This small molecule binds to this protein.
Small molecule (SMILES): COc1ccc(C[C@H](NC(=O)[C@H](C)NC(=O)CN2CCOCC2)C(=O)N[C@@H](CC2CCCCC2)C(=O)[C@H](C)CO)cc1

Sequence of chain 1.L:
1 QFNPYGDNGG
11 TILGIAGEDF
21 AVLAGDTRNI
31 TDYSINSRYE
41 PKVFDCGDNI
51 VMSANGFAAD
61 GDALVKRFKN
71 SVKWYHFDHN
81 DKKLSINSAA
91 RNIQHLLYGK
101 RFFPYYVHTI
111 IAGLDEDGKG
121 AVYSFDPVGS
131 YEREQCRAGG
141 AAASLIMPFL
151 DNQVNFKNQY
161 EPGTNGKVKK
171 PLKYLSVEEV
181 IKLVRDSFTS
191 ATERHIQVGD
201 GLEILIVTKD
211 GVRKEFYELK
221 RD

Binding-site contacts:
Ligand atom O40 contacts residue THR1 of chain 1.K at 3.6 Å.
Ligand atom C12 contacts residue THR21 of chain 1.K at 3.7 Å.
Ligand atom O27 contacts residue THR21 of chain 1.K at 2.9 Å (h-bond).
Ligand atom C43 contacts residue ALA49 of chain 1.K at 3.6 Å (hydrophobic).
Ligand atom C30 contacts residue GLY47 of chain 1.K at 3.7 Å.
Ligand atom C4 contacts residue ASP126 of chain 1.L at 3.7 Å.
Ligand atom N28 contacts residue GLY47 of chain 1.K at 2.7 Å (h-bond).
Ligand atom C43 contacts residue VAL31 of chain 1.K at 3.5 Å (hydrophobic).
Ligand atom C19 contacts residue GLY48 of chain 1.K at 3.5 Å.
Ligand atom C38 contacts residue TYR170 of chain 1.K at 3.2 Å (hydrophobic).
Ligand atom N1 contacts residue ASP126 of chain 1.L at 3.0 Å (salt-bridge).
Ligand atom O32 contacts residue MES1 of chain 1.IA at 2.9 Å (h-bond).
Ligand atom C20 contacts residue GLY48 of chain 1.K at 3.8 Å.
Ligand atom O32 contacts residue THR1 of chain 1.K at 2.3 Å (h-bond).
Ligand atom N15 contacts residue THR21 of chain 1.K at 2.9 Å (h-bond).
Ligand atom C37 contacts residue TYR170 of chain 1.K at 3.5 Å (hydrophobic).
Ligand atom C31 contacts residue THR1 of chain 1.K at 1.4 Å.
Ligand atom O40 contacts residue THR21 of chain 1.K at 3.4 Å (h-bond).
Ligand atom O27 contacts residue ALA20 of chain 1.K at 3.4 Å.
Ligand atom N28 contacts residue THR1 of chain 1.K at 3.7 Å.
Ligand atom C39 contacts residue THR1 of chain 1.K at 2.4 Å.
Ligand atom C16 contacts residue GLY47 of chain 1.K at 3.3 Å.
Ligand atom C23 contacts residue SER96 of chain 1.K at 3.7 Å.
Ligand atom C38 contacts residue THR1 of chain 1.K at 2.6 Å.
Ligand atom C19 contacts residue GLY47 of chain 1.K at 3.5 Å.
Ligand atom O40 contacts residue MES1 of chain 1.IA at 3.5 Å (h-bond).
Ligand atom C11 contacts residue THR21 of chain 1.K at 3.4 Å.
Ligand atom C37 contacts residue THR1 of chain 1.K at 1.5 Å.
Ligand atom C30 contacts residue THR1 of chain 1.K at 2.5 Å.
Ligand atom C17 contacts residue GLY47 of chain 1.K at 3.7 Å.
Ligand atom C29 contacts residue GLY47 of chain 1.K at 3.7 Å.
Ligand atom C44 contacts residue VAL31 of chain 1.K at 3.6 Å (hydrophobic).
Ligand atom C42 contacts residue VAL31 of chain 1.K at 3.6 Å (hydrophobic).
Ligand atom C29 contacts residue THR1 of chain 1.K at 2.4 Å.
Ligand atom C26 contacts residue GLY47 of chain 1.K at 3.4 Å.
Ligand atom O32 contacts residue GLY47 of chain 1.K at 3.1 Å (h-bond).
Ligand atom C39 contacts residue MES1 of chain 1.IA at 3.3 Å.
Ligand atom C13 contacts residue THR21 of chain 1.K at 3.6 Å.
Ligand atom C38 contacts residue ARG19 of chain 1.K at 3.3 Å.
Ligand atom O14 contacts residue ALA49 of chain 1.K at 3.0 Å (h-bond).

Sequence of chain 1.K:
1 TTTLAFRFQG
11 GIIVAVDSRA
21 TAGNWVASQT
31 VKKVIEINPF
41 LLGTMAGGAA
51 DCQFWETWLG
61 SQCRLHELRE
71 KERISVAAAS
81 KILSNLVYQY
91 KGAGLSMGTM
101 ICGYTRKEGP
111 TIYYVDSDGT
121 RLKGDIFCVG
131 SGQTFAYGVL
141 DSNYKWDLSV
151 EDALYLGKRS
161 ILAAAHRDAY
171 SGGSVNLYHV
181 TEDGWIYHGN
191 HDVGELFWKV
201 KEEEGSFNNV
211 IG